A protein and the small-molecule ligand that binds it are described below.
Small molecule (SMILES): OC[C@H]1O[C@H](O[C@H]2[C@H](O)[C@@H](O)[C@H](OCCCCCC3CCCCC3)O[C@@H]2CO)[C@H](O)[C@@H](O)[C@@H]1O

Binding-site contacts:
Ligand atom C3 contacts residue LEU21 of chain 1.A at 4.5 Å (hydrophobic).
Ligand atom C10 contacts residue LEU205 of chain 1.A at 4.1 Å (hydrophobic).
Ligand atom C6 contacts residue PHE201 of chain 1.A at 4.0 Å (hydrophobic).
Ligand atom C11 contacts residue PHE201 of chain 1.A at 4.2 Å (hydrophobic).
Ligand atom C10 contacts residue LEU197 of chain 1.A at 4.1 Å (hydrophobic).
Ligand atom C3 contacts residue PHE201 of chain 1.A at 4.5 Å (hydrophobic).
Ligand atom C9 contacts residue LEU197 of chain 1.A at 4.2 Å (hydrophobic).
Ligand atom C11 contacts residue PHE204 of chain 1.A at 3.5 Å (hydrophobic).
Ligand atom C1 contacts residue PHE204 of chain 1.A at 4.0 Å (hydrophobic).
Ligand atom C4 contacts residue PHE204 of chain 1.A at 4.0 Å (hydrophobic).
Ligand atom C8 contacts residue LEU24 of chain 1.A at 4.4 Å (hydrophobic).
Ligand atom C10 contacts residue PHE201 of chain 1.A at 4.1 Å (hydrophobic).
Ligand atom C2 contacts residue PHE204 of chain 1.A at 4.1 Å (hydrophobic).
Ligand atom C5 contacts residue LEU21 of chain 1.A at 4.3 Å (hydrophobic).
Ligand atom C10 contacts residue PHE204 of chain 1.A at 4.4 Å (hydrophobic).
Ligand atom C4 contacts residue PHE201 of chain 1.A at 4.0 Å (hydrophobic).
Ligand atom O12 contacts residue PHE204 of chain 1.A at 4.1 Å.

Sequence of chain 1.A:
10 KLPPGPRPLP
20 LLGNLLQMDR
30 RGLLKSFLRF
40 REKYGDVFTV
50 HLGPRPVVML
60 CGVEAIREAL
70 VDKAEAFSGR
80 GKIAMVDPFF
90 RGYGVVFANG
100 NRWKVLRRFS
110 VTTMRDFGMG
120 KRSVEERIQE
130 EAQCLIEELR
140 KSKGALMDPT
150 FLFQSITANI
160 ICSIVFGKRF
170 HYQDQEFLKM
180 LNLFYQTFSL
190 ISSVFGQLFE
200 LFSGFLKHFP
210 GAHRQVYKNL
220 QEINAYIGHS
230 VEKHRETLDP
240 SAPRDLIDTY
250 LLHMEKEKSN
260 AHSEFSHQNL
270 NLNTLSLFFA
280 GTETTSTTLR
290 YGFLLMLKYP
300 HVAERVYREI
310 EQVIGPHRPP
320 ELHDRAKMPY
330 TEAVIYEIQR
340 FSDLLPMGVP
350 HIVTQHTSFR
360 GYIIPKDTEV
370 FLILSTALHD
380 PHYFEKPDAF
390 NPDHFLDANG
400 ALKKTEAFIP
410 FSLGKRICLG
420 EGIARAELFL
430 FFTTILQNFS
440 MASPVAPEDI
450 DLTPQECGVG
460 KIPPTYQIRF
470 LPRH